Sequence of chain 1.G:
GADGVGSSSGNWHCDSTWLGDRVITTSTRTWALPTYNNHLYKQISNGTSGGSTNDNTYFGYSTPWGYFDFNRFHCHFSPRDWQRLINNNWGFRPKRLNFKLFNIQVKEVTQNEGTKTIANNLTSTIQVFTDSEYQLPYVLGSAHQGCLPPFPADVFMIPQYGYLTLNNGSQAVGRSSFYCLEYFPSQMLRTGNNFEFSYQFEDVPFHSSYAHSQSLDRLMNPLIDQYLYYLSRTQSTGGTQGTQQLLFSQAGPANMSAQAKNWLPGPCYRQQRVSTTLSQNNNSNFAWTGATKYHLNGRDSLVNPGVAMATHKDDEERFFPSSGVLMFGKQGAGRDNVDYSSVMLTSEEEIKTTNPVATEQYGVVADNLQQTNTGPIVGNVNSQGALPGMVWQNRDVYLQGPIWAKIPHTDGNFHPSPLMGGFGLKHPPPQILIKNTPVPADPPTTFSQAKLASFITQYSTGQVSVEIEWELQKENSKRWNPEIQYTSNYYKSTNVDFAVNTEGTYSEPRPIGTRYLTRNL

The small molecule below binds the protein below.
Small molecule (SMILES): Nc1ccn([C@H]2C[C@H](O)[C@@H](COP(=O)(O)O)O2)c(=O)n1

Binding-site contacts:
Ligand atom C4' contacts residue DA1 of chain 1.VB at 3.7 Å.
Ligand atom O3' contacts residue PRO205 of chain 1.G at 4.1 Å.
Ligand atom C2' contacts residue DA1 of chain 1.VB at 3.7 Å.
Ligand atom C2' contacts residue PRO205 of chain 1.G at 4.5 Å (hydrophobic).
Ligand atom C5' contacts residue DA1 of chain 1.VB at 3.6 Å.
Ligand atom C3' contacts residue DA1 of chain 1.VB at 2.6 Å.
Ligand atom O5' contacts residue DA1 of chain 1.VB at 3.9 Å.
Ligand atom O3' contacts residue DA1 of chain 1.VB at 1.6 Å.